The small molecule below binds the protein below.
Small molecule (SMILES): N#Cc1ccccc1Oc1ccc(Cn2cc(C3CCCCC3)nn2)cc1O

Sequence of chain 1.A:
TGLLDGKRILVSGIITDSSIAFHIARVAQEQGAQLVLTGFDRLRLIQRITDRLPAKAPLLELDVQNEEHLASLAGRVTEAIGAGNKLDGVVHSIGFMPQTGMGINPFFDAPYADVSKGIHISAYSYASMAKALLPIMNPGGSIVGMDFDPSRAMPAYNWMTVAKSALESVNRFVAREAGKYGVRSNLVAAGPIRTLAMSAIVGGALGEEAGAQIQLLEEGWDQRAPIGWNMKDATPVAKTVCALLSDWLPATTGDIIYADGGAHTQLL

Binding-site contacts:
Ligand atom CAE contacts residue MET123 of chain 1.A at 3.9 Å (hydrophobic).
Ligand atom CAC contacts residue NAD1 of chain 1.I at 3.6 Å.
Ligand atom CAQ contacts residue NAD1 of chain 1.I at 3.0 Å.
Ligand atom CAI contacts residue MET219 of chain 1.A at 3.7 Å (hydrophobic).
Ligand atom OAB contacts residue TYR178 of chain 1.A at 2.5 Å (h-bond).
Ligand atom CAM contacts residue PRO176 of chain 1.A at 3.8 Å (hydrophobic).
Ligand atom CAG contacts residue VAL223 of chain 1.A at 3.8 Å (hydrophobic).
Ligand atom CAH contacts residue NAD1 of chain 1.I at 3.1 Å.
Ligand atom NAA contacts residue ALA218 of chain 1.A at 3.8 Å.
Ligand atom OAT contacts residue ALA218 of chain 1.A at 3.4 Å.
Ligand atom CAP contacts residue MET175 of chain 1.A at 3.9 Å (hydrophobic).
Ligand atom CAZ contacts residue NAD1 of chain 1.I at 3.9 Å.
Ligand atom CAJ contacts residue NAD1 of chain 1.I at 3.3 Å.
Ligand atom CAE contacts residue MET181 of chain 1.A at 3.5 Å (hydrophobic).
Ligand atom CAF contacts residue ILE222 of chain 1.A at 3.8 Å (hydrophobic).
Ligand atom CAN contacts residue LEU238 of chain 1.A at 3.4 Å (hydrophobic).
Ligand atom OAB contacts residue NAD1 of chain 1.I at 2.7 Å (h-bond).
Ligand atom CAU contacts residue NAD1 of chain 1.I at 3.2 Å.
Ligand atom CAQ contacts residue PHE169 of chain 1.A at 3.9 Å (hydrophobic).
Ligand atom CAC contacts residue GLY116 of chain 1.A at 3.6 Å.
Ligand atom CAZ contacts residue ALA218 of chain 1.A at 3.7 Å (hydrophobic).
Ligand atom CAI contacts residue NAD1 of chain 1.I at 3.6 Å.
Ligand atom NAA contacts residue GLY116 of chain 1.A at 3.3 Å (h-bond).
Ligand atom CAJ contacts residue TYR178 of chain 1.A at 3.5 Å (hydrophobic).
Ligand atom CAF contacts residue GLY116 of chain 1.A at 3.9 Å.
Ligand atom CAG contacts residue TYR178 of chain 1.A at 3.9 Å (hydrophobic).
Ligand atom CAD contacts residue MET181 of chain 1.A at 3.6 Å (hydrophobic).
Ligand atom CAU contacts residue TYR178 of chain 1.A at 3.5 Å (hydrophobic).
Ligand atom CAV contacts residue NAD1 of chain 1.I at 3.1 Å.
Ligand atom NAS contacts residue MET219 of chain 1.A at 3.8 Å.
Ligand atom CAP contacts residue PRO176 of chain 1.A at 3.9 Å (hydrophobic).
Ligand atom CAK contacts residue PHE169 of chain 1.A at 3.5 Å (hydrophobic).
Ligand atom CAW contacts residue ALA218 of chain 1.A at 3.7 Å (hydrophobic).
Ligand atom CAD contacts residue ILE222 of chain 1.A at 3.9 Å (hydrophobic).
Ligand atom OAT contacts residue NAD1 of chain 1.I at 3.4 Å.
Ligand atom CAC contacts residue ALA218 of chain 1.A at 3.5 Å (hydrophobic).
Ligand atom NAA contacts residue NAD1 of chain 1.I at 3.4 Å.
Ligand atom CAY contacts residue NAD1 of chain 1.I at 3.4 Å.
Ligand atom CAF contacts residue MET181 of chain 1.A at 3.5 Å (hydrophobic).
Ligand atom CAF contacts residue PHE117 of chain 1.A at 3.7 Å (hydrophobic).